Sequence of chain 2.C:
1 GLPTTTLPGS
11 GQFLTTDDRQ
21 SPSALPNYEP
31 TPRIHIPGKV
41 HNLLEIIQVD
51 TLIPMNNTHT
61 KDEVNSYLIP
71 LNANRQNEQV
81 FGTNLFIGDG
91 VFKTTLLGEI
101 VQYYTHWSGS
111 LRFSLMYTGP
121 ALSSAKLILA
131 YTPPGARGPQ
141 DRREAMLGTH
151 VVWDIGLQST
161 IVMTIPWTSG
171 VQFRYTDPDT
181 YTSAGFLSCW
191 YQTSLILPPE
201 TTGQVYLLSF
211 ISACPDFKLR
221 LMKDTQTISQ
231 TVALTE

Sequence of chain 2.A:
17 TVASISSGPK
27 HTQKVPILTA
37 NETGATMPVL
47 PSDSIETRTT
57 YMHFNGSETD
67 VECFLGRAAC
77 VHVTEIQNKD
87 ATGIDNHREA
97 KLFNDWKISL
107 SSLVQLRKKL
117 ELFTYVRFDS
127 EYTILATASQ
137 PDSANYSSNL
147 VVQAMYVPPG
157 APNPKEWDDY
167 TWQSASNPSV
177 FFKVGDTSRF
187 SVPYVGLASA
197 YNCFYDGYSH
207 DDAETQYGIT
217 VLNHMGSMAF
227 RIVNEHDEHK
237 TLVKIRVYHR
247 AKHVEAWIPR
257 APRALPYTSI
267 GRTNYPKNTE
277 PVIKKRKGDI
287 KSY

The small molecule below binds the protein below.
Small molecule (SMILES): Cc1cc(CCCCCCCOc2ccc(C3=N[C@@H](C)CO3)cc2)on1

Binding-site contacts:
Ligand atom C1C contacts residue TYR152 of chain 2.A at 4.0 Å (hydrophobic).
Ligand atom C4C contacts residue ILE104 of chain 2.A at 3.7 Å (hydrophobic).
Ligand atom C31 contacts residue ALA150 of chain 2.A at 3.5 Å (hydrophobic).
Ligand atom C3C contacts residue VAL188 of chain 2.A at 3.3 Å (hydrophobic).
Ligand atom C6C contacts residue VAL191 of chain 2.A at 3.2 Å (hydrophobic).
Ligand atom C6B contacts residue TYR197 of chain 2.A at 3.6 Å (hydrophobic).
Ligand atom C6C contacts residue MET221 of chain 2.A at 3.7 Å (hydrophobic).
Ligand atom C3 contacts residue PRO174 of chain 2.A at 3.8 Å (hydrophobic).
Ligand atom C5 contacts residue TYR152 of chain 2.A at 3.8 Å (hydrophobic).
Ligand atom C5C contacts residue ILE104 of chain 2.A at 3.5 Å (hydrophobic).
Ligand atom C5B contacts residue TYR197 of chain 2.A at 3.7 Å (hydrophobic).
Ligand atom C7C contacts residue TYR197 of chain 2.A at 3.8 Å (hydrophobic).
Ligand atom O1 contacts residue PHE186 of chain 2.A at 3.5 Å.
Ligand atom O1B contacts residue MET221 of chain 2.A at 3.4 Å.
Ligand atom C4C contacts residue TYR152 of chain 2.A at 3.8 Å (hydrophobic).
Ligand atom O1 contacts residue TYR152 of chain 2.A at 3.9 Å.
Ligand atom O1B contacts residue TYR128 of chain 2.A at 3.9 Å.
Ligand atom C5C contacts residue TYR128 of chain 2.A at 3.5 Å (hydrophobic).
Ligand atom C31 contacts residue VAL176 of chain 2.A at 3.3 Å (hydrophobic).
Ligand atom C3C contacts residue TYR128 of chain 2.A at 3.9 Å (hydrophobic).
Ligand atom C1B contacts residue MET221 of chain 2.A at 4.0 Å (hydrophobic).
Ligand atom C2C contacts residue VAL188 of chain 2.A at 3.2 Å (hydrophobic).
Ligand atom N2 contacts residue PRO174 of chain 2.A at 3.9 Å.
Ligand atom N2 contacts residue ALA24 of chain 2.C at 3.4 Å.
Ligand atom C3B contacts residue MET221 of chain 2.A at 4.0 Å (hydrophobic).
Ligand atom C4 contacts residue TYR152 of chain 2.A at 3.9 Å (hydrophobic).
Ligand atom N2 contacts residue PHE186 of chain 2.A at 3.7 Å.
Ligand atom C31 contacts residue SER175 of chain 2.A at 3.6 Å.
Ligand atom C7C contacts residue TYR128 of chain 2.A at 3.6 Å (hydrophobic).
Ligand atom O1 contacts residue ALA24 of chain 2.C at 3.6 Å.
Ligand atom CM1 contacts residue SER107 of chain 2.A at 3.6 Å.
Ligand atom C5 contacts residue PHE186 of chain 2.A at 3.5 Å (hydrophobic).
Ligand atom C3 contacts residue PHE186 of chain 2.A at 3.8 Å (hydrophobic).
Ligand atom C4 contacts residue MET224 of chain 2.A at 3.8 Å (hydrophobic).
Ligand atom C5B contacts residue LEU106 of chain 2.A at 3.7 Å (hydrophobic).
Ligand atom C31 contacts residue PRO174 of chain 2.A at 3.4 Å (hydrophobic).
Ligand atom O1 contacts residue VAL188 of chain 2.A at 3.8 Å.
Ligand atom C2B contacts residue MET221 of chain 2.A at 3.6 Å (hydrophobic).
Ligand atom C4 contacts residue PHE186 of chain 2.A at 3.6 Å (hydrophobic).
Ligand atom O1B contacts residue ILE104 of chain 2.A at 3.8 Å.